Binding-site contacts:
Ligand atom OAC contacts residue PHE236 of chain 43.A at 3.5 Å.
Ligand atom CAO contacts residue PHE236 of chain 43.A at 3.7 Å (hydrophobic).
Ligand atom CAA contacts residue ILE155 of chain 43.A at 3.8 Å (hydrophobic).
Ligand atom CAA contacts residue ILE181 of chain 43.A at 3.8 Å (hydrophobic).
Ligand atom CAE contacts residue TYR110 of chain 43.A at 3.8 Å (hydrophobic).
Ligand atom CAD contacts residue ILE192 of chain 43.A at 3.4 Å (hydrophobic).
Ligand atom CAJ contacts residue VAL194 of chain 43.A at 3.6 Å (hydrophobic).
Ligand atom CAI contacts residue TYR157 of chain 43.A at 3.6 Å (hydrophobic).
Ligand atom CAF contacts residue LYS111 of chain 43.A at 3.6 Å.
Ligand atom NBC contacts residue PHE236 of chain 43.A at 3.7 Å.
Ligand atom CAN contacts residue ILE108 of chain 43.A at 3.7 Å (hydrophobic).
Ligand atom CAX contacts residue PHE236 of chain 43.A at 3.3 Å (hydrophobic).
Ligand atom CAE contacts residue SER204 of chain 43.A at 3.4 Å.
Ligand atom CAA contacts residue PRO179 of chain 43.A at 3.3 Å (hydrophobic).
Ligand atom NBD contacts residue TYR110 of chain 43.A at 3.4 Å.
Ligand atom CAY contacts residue VAL194 of chain 43.A at 3.8 Å (hydrophobic).
Ligand atom CAH contacts residue TYR110 of chain 43.A at 3.6 Å (hydrophobic).
Ligand atom CAG contacts residue TYR110 of chain 43.A at 3.7 Å (hydrophobic).
Ligand atom CAJ contacts residue LEU132 of chain 43.A at 3.3 Å (hydrophobic).
Ligand atom CAL contacts residue MET130 of chain 43.A at 3.2 Å (hydrophobic).
Ligand atom CAR contacts residue TYR203 of chain 43.A at 3.7 Å (hydrophobic).
Ligand atom OAC contacts residue THR109 of chain 43.A at 3.8 Å.
Ligand atom CAM contacts residue TYR157 of chain 43.A at 3.8 Å (hydrophobic).
Ligand atom CAL contacts residue LEU132 of chain 43.A at 3.9 Å (hydrophobic).
Ligand atom OAC contacts residue TYR110 of chain 43.A at 3.6 Å.
Ligand atom NAU contacts residue LYS111 of chain 43.A at 3.5 Å (salt-bridge).
Ligand atom CAZ contacts residue VAL194 of chain 43.A at 3.9 Å (hydrophobic).
Ligand atom CAK contacts residue TYR157 of chain 43.A at 3.6 Å (hydrophobic).
Ligand atom NAT contacts residue TYR157 of chain 43.A at 3.4 Å.
Ligand atom CBA contacts residue TYR110 of chain 43.A at 3.4 Å (hydrophobic).
Ligand atom CAQ contacts residue PHE236 of chain 43.A at 3.5 Å (hydrophobic).
Ligand atom CBB contacts residue MET130 of chain 43.A at 3.7 Å (hydrophobic).
Ligand atom CAX contacts residue TYR110 of chain 43.A at 3.6 Å (hydrophobic).
Ligand atom CAL contacts residue VAL194 of chain 43.A at 3.8 Å (hydrophobic).
Ligand atom CAA contacts residue SER180 of chain 43.A at 3.6 Å.
Ligand atom CAS contacts residue TYR203 of chain 43.A at 3.7 Å (hydrophobic).
Ligand atom CAB contacts residue TYR203 of chain 43.A at 3.6 Å (hydrophobic).
Ligand atom OAV contacts residue ILE192 of chain 43.A at 3.1 Å.
Ligand atom NBD contacts residue PHE236 of chain 43.A at 3.6 Å.
Ligand atom NAT contacts residue ILE192 of chain 43.A at 3.8 Å.

A small-molecule ligand and the protein it binds are described below.
Small molecule (SMILES): CCO/N=C/c1ccc(OCC[C@@H](C)CCN2CCN(c3ccncc3)C2=O)cc1

Sequence of chain 43.A:
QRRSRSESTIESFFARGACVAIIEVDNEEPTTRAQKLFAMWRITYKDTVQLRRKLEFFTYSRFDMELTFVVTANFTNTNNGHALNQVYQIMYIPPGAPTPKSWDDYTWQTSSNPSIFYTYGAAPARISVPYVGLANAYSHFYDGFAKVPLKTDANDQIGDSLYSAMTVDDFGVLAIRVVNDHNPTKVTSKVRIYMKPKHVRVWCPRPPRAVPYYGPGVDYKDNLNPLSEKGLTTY

Sequence of chain 43.C:
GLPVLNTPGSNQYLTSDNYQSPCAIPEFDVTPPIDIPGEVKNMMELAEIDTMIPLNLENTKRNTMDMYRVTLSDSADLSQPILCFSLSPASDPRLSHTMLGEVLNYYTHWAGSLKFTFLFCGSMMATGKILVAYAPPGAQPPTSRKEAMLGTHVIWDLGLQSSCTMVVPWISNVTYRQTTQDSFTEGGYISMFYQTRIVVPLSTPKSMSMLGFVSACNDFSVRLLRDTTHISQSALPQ